Sequence of chain 1.A:
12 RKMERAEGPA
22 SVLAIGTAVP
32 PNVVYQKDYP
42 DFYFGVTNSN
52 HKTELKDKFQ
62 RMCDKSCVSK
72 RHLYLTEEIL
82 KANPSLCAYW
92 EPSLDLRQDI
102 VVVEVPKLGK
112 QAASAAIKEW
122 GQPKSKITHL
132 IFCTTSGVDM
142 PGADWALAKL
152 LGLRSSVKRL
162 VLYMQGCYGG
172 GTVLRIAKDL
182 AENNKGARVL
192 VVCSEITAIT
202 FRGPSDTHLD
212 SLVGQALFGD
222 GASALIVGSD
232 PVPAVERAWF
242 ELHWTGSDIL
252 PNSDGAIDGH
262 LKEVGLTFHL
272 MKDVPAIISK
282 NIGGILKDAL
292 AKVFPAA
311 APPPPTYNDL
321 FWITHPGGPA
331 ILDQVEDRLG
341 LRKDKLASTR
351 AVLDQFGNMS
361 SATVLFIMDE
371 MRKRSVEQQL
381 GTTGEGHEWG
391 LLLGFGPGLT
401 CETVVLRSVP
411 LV

Sequence of chain 2.A:
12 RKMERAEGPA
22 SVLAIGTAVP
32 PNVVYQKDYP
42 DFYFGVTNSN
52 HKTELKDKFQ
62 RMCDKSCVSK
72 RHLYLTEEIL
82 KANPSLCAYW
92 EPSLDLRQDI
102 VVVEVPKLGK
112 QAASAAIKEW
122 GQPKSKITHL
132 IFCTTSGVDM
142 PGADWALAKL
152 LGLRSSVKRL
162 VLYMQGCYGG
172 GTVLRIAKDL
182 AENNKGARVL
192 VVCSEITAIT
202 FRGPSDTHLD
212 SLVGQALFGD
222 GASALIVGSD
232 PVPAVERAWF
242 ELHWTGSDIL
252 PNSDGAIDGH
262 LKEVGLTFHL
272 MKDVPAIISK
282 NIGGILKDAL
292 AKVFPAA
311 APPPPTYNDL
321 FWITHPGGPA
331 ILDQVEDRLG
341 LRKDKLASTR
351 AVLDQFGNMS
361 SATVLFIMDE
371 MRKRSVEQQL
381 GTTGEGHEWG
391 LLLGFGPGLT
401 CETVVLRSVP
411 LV

The small molecule below binds the protein below.
Small molecule (SMILES): O=C1C[C@@H](c2ccc(O)cc2)Oc2cc(O)cc(O)c21

Binding-site contacts:
Ligand atom O5 contacts residue PHE269 of chain 1.A at 3.1 Å.
Ligand atom C14 contacts residue GLY220 of chain 1.A at 3.4 Å.
Ligand atom C12 contacts residue ILE197 of chain 1.A at 3.5 Å (hydrophobic).
Ligand atom O2 contacts residue THR268 of chain 1.A at 3.8 Å.
Ligand atom C15 contacts residue SER360 of chain 1.A at 3.9 Å.
Ligand atom C13 contacts residue ILE197 of chain 1.A at 3.8 Å (hydrophobic).
Ligand atom C1 contacts residue GLY167 of chain 1.A at 3.7 Å.
Ligand atom C13 contacts residue GLY220 of chain 1.A at 3.4 Å.
Ligand atom O3 contacts residue ILE197 of chain 1.A at 3.2 Å (h-bond).
Ligand atom O4 contacts residue ILE258 of chain 1.A at 3.7 Å.
Ligand atom O2 contacts residue THR201 of chain 1.A at 3.5 Å (h-bond).
Ligand atom O4 contacts residue CYS168 of chain 1.A at 3.5 Å (h-bond).
Ligand atom C13 contacts residue THR198 of chain 1.A at 3.2 Å.
Ligand atom O2 contacts residue PHE269 of chain 1.A at 3.3 Å.
Ligand atom C3 contacts residue PHE269 of chain 1.A at 3.9 Å (hydrophobic).
Ligand atom O5 contacts residue GLY260 of chain 1.A at 3.4 Å.
Ligand atom O3 contacts residue GLY220 of chain 1.A at 2.6 Å (h-bond).
Ligand atom C4 contacts residue PHE269 of chain 1.A at 3.4 Å (hydrophobic).
Ligand atom C12 contacts residue THR198 of chain 1.A at 3.6 Å.
Ligand atom C1 contacts residue CYS168 of chain 1.A at 3.6 Å (hydrophobic).
Ligand atom O4 contacts residue PRO397 of chain 1.A at 2.9 Å.
Ligand atom C8 contacts residue THR201 of chain 1.A at 3.9 Å.
Ligand atom O1 contacts residue SER360 of chain 1.A at 3.8 Å.
Ligand atom O4 contacts residue GLY167 of chain 1.A at 3.8 Å.
Ligand atom O3 contacts residue THR198 of chain 1.A at 3.2 Å.
Ligand atom C13 contacts residue GLU196 of chain 1.A at 3.6 Å.
Ligand atom O5 contacts residue ASP259 of chain 1.A at 3.6 Å (salt-bridge).
Ligand atom C8 contacts residue LEU267 of chain 1.A at 3.6 Å (hydrophobic).
Ligand atom O2 contacts residue LEU267 of chain 1.A at 3.7 Å.
Ligand atom C3 contacts residue ILE258 of chain 1.A at 3.9 Å (hydrophobic).
Ligand atom C12 contacts residue SER137 of chain 1.A at 3.2 Å.
Ligand atom C11 contacts residue SER137 of chain 1.A at 3.6 Å.
Ligand atom C7 contacts residue LEU267 of chain 1.A at 3.1 Å (hydrophobic).
Ligand atom O1 contacts residue THR136 of chain 1.A at 3.8 Å.
Ligand atom O3 contacts residue ASP221 of chain 1.A at 3.3 Å (salt-bridge).
Ligand atom C15 contacts residue PHE219 of chain 1.A at 3.6 Å (hydrophobic).
Ligand atom O5 contacts residue THR268 of chain 1.A at 3.4 Å (h-bond).
Ligand atom C12 contacts residue GLU196 of chain 1.A at 3.8 Å.
Ligand atom O3 contacts residue GLU196 of chain 1.A at 3.2 Å.
Ligand atom C14 contacts residue THR198 of chain 1.A at 3.5 Å.